Sequence of chain 1.B:
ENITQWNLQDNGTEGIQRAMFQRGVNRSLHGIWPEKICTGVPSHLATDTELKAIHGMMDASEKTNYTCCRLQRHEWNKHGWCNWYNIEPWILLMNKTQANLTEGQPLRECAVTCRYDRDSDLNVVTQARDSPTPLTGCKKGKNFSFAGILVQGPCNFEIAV

Binding-site contacts:
Ligand atom O3 contacts residue TYR87 of chain 1.B at 3.0 Å (h-bond).
Ligand atom C3 contacts residue TYR87 of chain 1.B at 3.7 Å (hydrophobic).
Ligand atom C6 contacts residue ASN85 of chain 1.B at 3.5 Å.
Ligand atom C1 contacts residue ASN85 of chain 1.B at 3.6 Å.
Ligand atom C2 contacts residue ASN4 of chain 1.B at 2.5 Å.
Ligand atom C6 contacts residue PRO91 of chain 1.B at 3.9 Å (hydrophobic).
Ligand atom C7 contacts residue ASN85 of chain 1.B at 3.8 Å.
Ligand atom C6 contacts residue GLU90 of chain 1.B at 3.6 Å.
Ligand atom N2 contacts residue ASN85 of chain 1.B at 2.8 Å (h-bond).
Ligand atom C2 contacts residue TRP86 of chain 1.B at 3.9 Å (hydrophobic).
Ligand atom C8 contacts residue TYR87 of chain 1.B at 3.8 Å (hydrophobic).
Ligand atom C3 contacts residue ASN4 of chain 1.B at 3.8 Å.
Ligand atom O6 contacts residue TRP86 of chain 1.B at 3.5 Å.
Ligand atom C8 contacts residue ASN85 of chain 1.B at 3.9 Å.
Ligand atom O5 contacts residue TYR87 of chain 1.B at 3.6 Å.
Ligand atom C1 contacts residue ASN4 of chain 1.B at 1.4 Å.
Ligand atom O7 contacts residue LEU95 of chain 1.B at 3.7 Å.
Ligand atom O4 contacts residue GLU90 of chain 1.B at 3.2 Å (salt-bridge).
Ligand atom C6 contacts residue PRO36 of chain 1.B at 3.8 Å (hydrophobic).
Ligand atom O2 contacts residue ASN88 of chain 1.B at 3.2 Å (h-bond).
Ligand atom O3 contacts residue ASN88 of chain 1.B at 3.1 Å (h-bond).
Ligand atom O6 contacts residue PRO36 of chain 1.B at 3.3 Å.
Ligand atom O5 contacts residue TRP86 of chain 1.B at 3.6 Å.
Ligand atom O3 contacts residue TYR87 of chain 1.B at 3.2 Å.
Ligand atom C2 contacts residue ASN85 of chain 1.B at 3.5 Å.
Ligand atom C3 contacts residue ASN85 of chain 1.B at 3.5 Å.
Ligand atom O6 contacts residue PRO91 of chain 1.B at 3.8 Å.
Ligand atom O2 contacts residue TRP86 of chain 1.B at 2.7 Å (h-bond).
Ligand atom O4 contacts residue TRP86 of chain 1.B at 3.2 Å (h-bond).
Ligand atom O7 contacts residue ASN4 of chain 1.B at 2.9 Å (h-bond).
Ligand atom O5 contacts residue PRO36 of chain 1.B at 3.7 Å.
Ligand atom N2 contacts residue ASN4 of chain 1.B at 2.9 Å (h-bond).
Ligand atom C3 contacts residue ASN88 of chain 1.B at 3.4 Å.
Ligand atom C5 contacts residue ASN4 of chain 1.B at 3.6 Å.
Ligand atom O6 contacts residue PRO91 of chain 1.B at 3.8 Å.
Ligand atom O2 contacts residue TYR87 of chain 1.B at 3.4 Å.
Ligand atom C7 contacts residue ASN4 of chain 1.B at 3.1 Å.
Ligand atom C5 contacts residue TRP86 of chain 1.B at 3.8 Å (hydrophobic).
Ligand atom O5 contacts residue ASN4 of chain 1.B at 2.3 Å (h-bond).
Ligand atom O6 contacts residue ASN85 of chain 1.B at 3.3 Å.

This protein binds this small molecule.
Small molecule (SMILES): CC(=O)N[C@H]1[C@H](O[C@H]2[C@H](O)[C@@H](NC(C)=O)CO[C@@H]2CO)O[C@H](CO)[C@@H](O[C@@H]2O[C@H](CO[C@H]3O[C@H](CO)[C@@H](O)[C@H](O)[C@@H]3O)[C@@H](O)[C@H](O[C@H]3O[C@H](CO)[C@@H](O)[C@H](O)[C@@H]3O)[C@@H]2O)[C@@H]1O